The small molecule below binds the protein below.
Small molecule (SMILES): CC[C@@H]1NC(=O)[C@@H](NC(=O)[C@@H](NC(=O)[C@H](C)NC(=O)C/C(C)=C/Cl)[C@@H](C)CC)[C@@H](C)OC[C@H](C(C)C)NC(=O)[C@H](Cc2ccc(O)cc2)N(C)C(=O)[C@H](Cc2ccccc2)N2C(=O)[C@H](CC[C@H]2O)NC1=O

Binding-site contacts:
Ligand atom C27 contacts residue SER210 of chain 1.A at 3.8 Å.
Ligand atom C contacts residue VAL209 of chain 1.A at 3.6 Å (hydrophobic).
Ligand atom C contacts residue PHE208 of chain 1.A at 3.7 Å (hydrophobic).
Ligand atom CZ contacts residue GLY186 of chain 1.A at 3.7 Å.
Ligand atom O30 contacts residue VAL209 of chain 1.A at 3.7 Å.
Ligand atom CG contacts residue HIS45 of chain 1.A at 3.4 Å.
Ligand atom C contacts residue SER207 of chain 1.A at 3.8 Å.
Ligand atom CG contacts residue THR29 of chain 1.A at 3.4 Å.
Ligand atom O contacts residue GLN185 of chain 1.A at 3.3 Å.
Ligand atom CG2 contacts residue ARG211 of chain 1.A at 3.4 Å.
Ligand atom O contacts residue ARG211 of chain 1.A at 3.7 Å.
Ligand atom CZ contacts residue GLN185 of chain 1.A at 3.7 Å.
Ligand atom CB contacts residue HIS45 of chain 1.A at 3.7 Å.
Ligand atom CG contacts residue VAL88 of chain 1.A at 3.5 Å (hydrophobic).
Ligand atom N contacts residue HIS45 of chain 1.A at 3.5 Å (h-bond).
Ligand atom CE2 contacts residue GLN185 of chain 1.A at 3.7 Å.
Ligand atom CG contacts residue VAL209 of chain 1.A at 3.4 Å (hydrophobic).
Ligand atom CG2 contacts residue HIS45 of chain 1.A at 3.6 Å.
Ligand atom CB contacts residue HIS45 of chain 1.A at 3.6 Å.
Ligand atom O30 contacts residue SER210 of chain 1.A at 3.6 Å.
Ligand atom CG2 contacts residue SER210 of chain 1.A at 3.4 Å.
Ligand atom CE1 contacts residue GLY186 of chain 1.A at 3.6 Å.
Ligand atom CB contacts residue PHE208 of chain 1.A at 3.5 Å (hydrophobic).
Ligand atom CA contacts residue SER188 of chain 1.A at 3.6 Å.
Ligand atom O contacts residue GLY186 of chain 1.A at 3.1 Å (h-bond).
Ligand atom CA contacts residue SER207 of chain 1.A at 3.4 Å.
Ligand atom CG2 contacts residue VAL209 of chain 1.A at 3.0 Å (hydrophobic).
Ligand atom O contacts residue VAL209 of chain 1.A at 3.1 Å (h-bond).
Ligand atom CG contacts residue PHE208 of chain 1.A at 3.7 Å (hydrophobic).
Ligand atom O contacts residue GLN185 of chain 1.A at 3.1 Å.
Ligand atom N contacts residue SER188 of chain 1.A at 3.3 Å (h-bond).
Ligand atom O30 contacts residue ARG211 of chain 1.A at 2.9 Å (salt-bridge).
Ligand atom CB contacts residue SER188 of chain 1.A at 3.7 Å.
Ligand atom N contacts residue SER207 of chain 1.A at 3.0 Å (h-bond).
Ligand atom CA contacts residue VAL209 of chain 1.A at 3.6 Å (hydrophobic).
Ligand atom CA contacts residue SER188 of chain 1.A at 3.7 Å.
Ligand atom O contacts residue PHE208 of chain 1.A at 3.1 Å.
Ligand atom O contacts residue SER188 of chain 1.A at 3.4 Å (h-bond).
Ligand atom C contacts residue SER188 of chain 1.A at 3.2 Å.
Ligand atom N contacts residue VAL209 of chain 1.A at 2.8 Å (h-bond).

Sequence of chain 1.A:
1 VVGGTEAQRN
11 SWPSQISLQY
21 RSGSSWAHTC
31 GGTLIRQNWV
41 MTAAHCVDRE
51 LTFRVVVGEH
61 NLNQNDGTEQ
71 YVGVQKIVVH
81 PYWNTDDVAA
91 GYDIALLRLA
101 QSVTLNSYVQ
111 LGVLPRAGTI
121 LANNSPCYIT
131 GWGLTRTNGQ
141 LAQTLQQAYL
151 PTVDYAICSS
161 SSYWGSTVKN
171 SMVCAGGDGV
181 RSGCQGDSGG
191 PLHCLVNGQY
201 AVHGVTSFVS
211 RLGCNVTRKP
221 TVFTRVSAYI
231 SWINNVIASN